Sequence of chain 1.B:
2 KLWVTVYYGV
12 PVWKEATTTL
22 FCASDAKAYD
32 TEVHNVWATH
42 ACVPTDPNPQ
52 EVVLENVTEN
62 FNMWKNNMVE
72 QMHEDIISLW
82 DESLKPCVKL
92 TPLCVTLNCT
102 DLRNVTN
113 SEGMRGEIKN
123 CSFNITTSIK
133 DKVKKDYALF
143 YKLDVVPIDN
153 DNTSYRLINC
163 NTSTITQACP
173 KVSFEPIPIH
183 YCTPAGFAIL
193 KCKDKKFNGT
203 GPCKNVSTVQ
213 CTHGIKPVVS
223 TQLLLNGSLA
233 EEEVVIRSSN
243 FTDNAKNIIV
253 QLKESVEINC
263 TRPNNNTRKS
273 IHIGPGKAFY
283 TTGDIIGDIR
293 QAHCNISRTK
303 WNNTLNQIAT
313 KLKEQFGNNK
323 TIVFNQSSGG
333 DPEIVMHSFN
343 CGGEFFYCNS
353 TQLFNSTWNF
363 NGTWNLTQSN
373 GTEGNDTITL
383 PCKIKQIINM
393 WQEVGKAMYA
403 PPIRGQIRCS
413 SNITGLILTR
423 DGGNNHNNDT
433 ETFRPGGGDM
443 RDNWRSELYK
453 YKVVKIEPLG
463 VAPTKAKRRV

This small molecule binds to this protein.
Small molecule (SMILES): CC(=O)N[C@H]1[C@H](O[C@H]2[C@H](O)[C@@H](NC(C)=O)CO[C@@H]2CO)O[C@H](CO)[C@@H](O)[C@@H]1O

Binding-site contacts:
Ligand atom C8 contacts residue ASN99 of chain 1.B at 3.9 Å.
Ligand atom C7 contacts residue PHE125 of chain 1.B at 3.9 Å (hydrophobic).
Ligand atom C8 contacts residue PHE125 of chain 1.B at 3.9 Å (hydrophobic).
Ligand atom C8 contacts residue SER124 of chain 1.B at 4.1 Å.
Ligand atom C2 contacts residue NAG1 of chain 1.L at 3.9 Å.
Ligand atom C3 contacts residue LYS137 of chain 1.B at 3.9 Å.
Ligand atom O5 contacts residue ASN126 of chain 1.B at 2.4 Å (h-bond).
Ligand atom C7 contacts residue ASN126 of chain 1.B at 3.4 Å.
Ligand atom C1 contacts residue ASN126 of chain 1.B at 1.4 Å.
Ligand atom C3 contacts residue NAG1 of chain 1.L at 3.7 Å.
Ligand atom C8 contacts residue NAG1 of chain 1.L at 3.1 Å.
Ligand atom C2 contacts residue ASN126 of chain 1.B at 2.5 Å.
Ligand atom C3 contacts residue ASN126 of chain 1.B at 3.8 Å.
Ligand atom C4 contacts residue ASN126 of chain 1.B at 4.2 Å.
Ligand atom C5 contacts residue ASN126 of chain 1.B at 3.6 Å.
Ligand atom O7 contacts residue NAG1 of chain 1.L at 3.4 Å.
Ligand atom N2 contacts residue ASN126 of chain 1.B at 2.9 Å (h-bond).
Ligand atom C8 contacts residue NAG2 of chain 1.L at 3.7 Å.
Ligand atom O7 contacts residue ASN126 of chain 1.B at 3.1 Å (h-bond).
Ligand atom C2 contacts residue LYS137 of chain 1.B at 4.2 Å.
Ligand atom N2 contacts residue LYS137 of chain 1.B at 3.5 Å.
Ligand atom C8 contacts residue LYS137 of chain 1.B at 4.3 Å.
Ligand atom O3 contacts residue NAG1 of chain 1.L at 2.4 Å (h-bond).
Ligand atom C7 contacts residue NAG1 of chain 1.L at 3.5 Å.
Ligand atom O3 contacts residue LYS137 of chain 1.B at 3.7 Å.
Ligand atom O7 contacts residue PHE125 of chain 1.B at 3.7 Å.
Ligand atom C7 contacts residue LYS137 of chain 1.B at 4.4 Å.
Ligand atom N2 contacts residue NAG1 of chain 1.L at 3.5 Å (h-bond).